Sequence of chain 1.B:
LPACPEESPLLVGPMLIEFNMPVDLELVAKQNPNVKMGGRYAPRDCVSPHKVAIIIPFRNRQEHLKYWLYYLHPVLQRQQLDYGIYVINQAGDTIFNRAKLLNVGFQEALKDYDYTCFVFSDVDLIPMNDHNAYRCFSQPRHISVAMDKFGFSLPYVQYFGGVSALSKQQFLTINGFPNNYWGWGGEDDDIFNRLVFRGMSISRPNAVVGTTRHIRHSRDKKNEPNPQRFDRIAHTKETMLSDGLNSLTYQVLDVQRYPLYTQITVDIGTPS

This protein binds this small molecule.
Small molecule (SMILES): NCCCCCCO[P](=O)(O)O[P](=O)(O)OC[C@H]1O[C@@H](n2ccc(=O)[nH]c2=O)[C@H](O)[C@@H]1O

Binding-site contacts:
Ligand atom C2 contacts residue PHE111 of chain 1.B at 3.5 Å (hydrophobic).
Ligand atom C2' contacts residue ARG234 of chain 1.B at 3.5 Å.
Ligand atom C2B contacts residue PRO72 of chain 1.B at 3.6 Å (hydrophobic).
Ligand atom O1A contacts residue HIS232 of chain 1.B at 3.1 Å (h-bond).
Ligand atom O3B contacts residue HIS229 of chain 1.B at 3.3 Å (h-bond).
Ligand atom O3B contacts residue MN1 of chain 1.Q at 2.1 Å.
Ligand atom O1B contacts residue GOL1 of chain 1.R at 2.9 Å (h-bond).
Ligand atom O3A contacts residue GOL1 of chain 1.R at 3.2 Å (h-bond).
Ligand atom O2 contacts residue ARG74 of chain 1.B at 2.9 Å (salt-bridge).
Ligand atom O2' contacts residue PRO72 of chain 1.B at 2.7 Å (h-bond).
Ligand atom O3' contacts residue ASP139 of chain 1.B at 3.0 Å (salt-bridge).
Ligand atom O1A contacts residue MN1 of chain 1.Q at 2.2 Å.
Ligand atom PB contacts residue MN1 of chain 1.Q at 3.4 Å.
Ligand atom O3' contacts residue ARG76 of chain 1.B at 3.6 Å (salt-bridge).
Ligand atom C1B contacts residue PRO72 of chain 1.B at 3.5 Å (hydrophobic).
Ligand atom O2' contacts residue VAL138 of chain 1.B at 3.0 Å (h-bond).
Ligand atom O2 contacts residue PHE73 of chain 1.B at 3.2 Å.
Ligand atom C2 contacts residue ARG74 of chain 1.B at 3.5 Å.
Ligand atom O3B contacts residue HIS232 of chain 1.B at 3.4 Å (h-bond).
Ligand atom C3' contacts residue ARG234 of chain 1.B at 3.6 Å.
Ligand atom C1B contacts residue PHE111 of chain 1.B at 3.6 Å (hydrophobic).
Ligand atom PA contacts residue ARG76 of chain 1.B at 3.5 Å.
Ligand atom C4B contacts residue ASP137 of chain 1.B at 3.5 Å.
Ligand atom O2A contacts residue ARG76 of chain 1.B at 3.2 Å (salt-bridge).
Ligand atom O4' contacts residue PHE111 of chain 1.B at 3.5 Å.
Ligand atom O2A contacts residue HIS232 of chain 1.B at 3.6 Å.
Ligand atom O1B contacts residue TRP199 of chain 1.B at 2.9 Å (h-bond).
Ligand atom O3' contacts residue ASP137 of chain 1.B at 3.3 Å.
Ligand atom PA contacts residue MN1 of chain 1.Q at 3.4 Å.
Ligand atom N3 contacts residue ARG74 of chain 1.B at 2.8 Å (salt-bridge).
Ligand atom O1A contacts residue ARG76 of chain 1.B at 3.0 Å (salt-bridge).
Ligand atom N1 contacts residue PHE111 of chain 1.B at 3.3 Å.
Ligand atom O1A contacts residue ASP139 of chain 1.B at 3.1 Å (salt-bridge).
Ligand atom O2A contacts residue ASP235 of chain 1.B at 3.4 Å (salt-bridge).
Ligand atom C4' contacts residue ARG234 of chain 1.B at 3.5 Å.
Ligand atom C1' contacts residue TRP199 of chain 1.B at 3.5 Å (hydrophobic).
Ligand atom O4 contacts residue ASP235 of chain 1.B at 3.3 Å.
Ligand atom O2 contacts residue ARG76 of chain 1.B at 3.4 Å.
Ligand atom O3B contacts residue LYS164 of chain 1.B at 2.9 Å (salt-bridge).
Ligand atom C6 contacts residue PHE111 of chain 1.B at 3.3 Å (hydrophobic).